Binding-site contacts:
Ligand atom N2 contacts residue ASN62 of chain 2.A at 2.9 Å (h-bond).
Ligand atom O7 contacts residue ASN62 of chain 2.A at 3.7 Å.
Ligand atom C3 contacts residue ASN62 of chain 2.A at 3.8 Å.
Ligand atom O5 contacts residue ASN62 of chain 2.A at 2.4 Å (h-bond).
Ligand atom C8 contacts residue ARG61 of chain 2.A at 3.4 Å.
Ligand atom C5 contacts residue ASN62 of chain 2.A at 3.6 Å.
Ligand atom C1 contacts residue PHE93 of chain 2.A at 4.3 Å (hydrophobic).
Ligand atom C2 contacts residue ASN62 of chain 2.A at 2.4 Å.
Ligand atom C1 contacts residue ASN62 of chain 2.A at 1.5 Å.
Ligand atom C7 contacts residue ASN62 of chain 2.A at 3.5 Å.
Ligand atom O6 contacts residue PHE93 of chain 2.A at 4.2 Å.
Ligand atom O5 contacts residue PHE93 of chain 2.A at 3.7 Å.
Ligand atom C4 contacts residue ASN62 of chain 2.A at 4.2 Å.

Sequence of chain 2.A:
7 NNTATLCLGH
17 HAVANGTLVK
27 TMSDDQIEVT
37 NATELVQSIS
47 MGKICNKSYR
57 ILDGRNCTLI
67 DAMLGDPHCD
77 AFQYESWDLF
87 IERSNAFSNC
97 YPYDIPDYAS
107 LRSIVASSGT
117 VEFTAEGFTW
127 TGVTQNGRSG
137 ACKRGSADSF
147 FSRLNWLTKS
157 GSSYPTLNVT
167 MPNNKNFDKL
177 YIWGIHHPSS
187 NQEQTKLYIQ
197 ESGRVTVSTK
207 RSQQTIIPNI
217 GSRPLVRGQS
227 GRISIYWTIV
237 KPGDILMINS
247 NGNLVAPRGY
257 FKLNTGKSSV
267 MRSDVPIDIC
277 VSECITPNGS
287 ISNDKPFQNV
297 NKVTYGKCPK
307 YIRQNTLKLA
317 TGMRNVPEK

This small molecule binds to this protein.
Small molecule (SMILES): CC(=O)N[C@H]1[C@H](O[C@H]2[C@H](O)[C@@H](NC(C)=O)CO[C@@H]2CO)O[C@H](CO)[C@@H](O)[C@@H]1O